Sequence of chain 1.D:
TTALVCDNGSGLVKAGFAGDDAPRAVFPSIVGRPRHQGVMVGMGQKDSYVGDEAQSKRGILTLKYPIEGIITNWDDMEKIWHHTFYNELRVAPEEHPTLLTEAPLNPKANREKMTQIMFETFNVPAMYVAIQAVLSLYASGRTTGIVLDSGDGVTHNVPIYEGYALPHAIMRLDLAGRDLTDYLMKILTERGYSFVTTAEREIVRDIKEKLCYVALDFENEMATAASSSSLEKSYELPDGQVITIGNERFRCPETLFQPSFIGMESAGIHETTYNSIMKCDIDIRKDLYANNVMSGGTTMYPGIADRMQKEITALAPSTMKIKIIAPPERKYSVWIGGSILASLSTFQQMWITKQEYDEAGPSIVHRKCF

Binding-site contacts:
Ligand atom O1 contacts residue GLY199 of chain 1.B at 4.3 Å.
Ligand atom O contacts residue GLN248 of chain 1.B at 4.2 Å.
Ligand atom O contacts residue SER201 of chain 1.B at 3.4 Å (h-bond).
Ligand atom CA contacts residue GLY199 of chain 1.B at 4.2 Å.
Ligand atom NE1 contacts residue SER201 of chain 1.B at 4.2 Å.
Ligand atom CD1 contacts residue ARG198 of chain 1.B at 3.7 Å.
Ligand atom CZ3 contacts residue PRO114 of chain 1.D at 3.7 Å (hydrophobic).
Ligand atom CD1 contacts residue SER201 of chain 1.B at 4.2 Å.
Ligand atom CD2 contacts residue ILE77 of chain 1.D at 4.2 Å (hydrophobic).
Ligand atom CA contacts residue GLY199 of chain 1.B at 3.7 Å.
Ligand atom CG contacts residue SER201 of chain 1.B at 4.2 Å.
Ligand atom CA contacts residue GLN248 of chain 1.B at 4.3 Å.
Ligand atom CH2 contacts residue PRO114 of chain 1.D at 4.2 Å (hydrophobic).
Ligand atom O contacts residue SER201 of chain 1.B at 3.9 Å.
Ligand atom CA contacts residue GLU74 of chain 1.D at 3.8 Å.
Ligand atom O contacts residue ILE77 of chain 1.D at 4.3 Å.
Ligand atom CE2 contacts residue SER201 of chain 1.B at 4.3 Å.
Ligand atom CB contacts residue GLU74 of chain 1.D at 3.4 Å.
Ligand atom CD2 contacts residue GLY199 of chain 1.B at 4.3 Å.
Ligand atom CD2 contacts residue SER201 of chain 1.B at 4.3 Å.
Ligand atom CH2 contacts residue LEU112 of chain 1.D at 3.8 Å (hydrophobic).
Ligand atom OG1 contacts residue SER201 of chain 1.B at 2.9 Å (h-bond).
Ligand atom CE3 contacts residue GLY199 of chain 1.B at 3.7 Å.
Ligand atom CB contacts residue SER201 of chain 1.B at 4.3 Å.
Ligand atom CB contacts residue TYR200 of chain 1.B at 3.6 Å (hydrophobic).
Ligand atom N contacts residue GLY199 of chain 1.B at 3.7 Å.
Ligand atom CZ3 contacts residue GLY199 of chain 1.B at 4.3 Å.
Ligand atom CB contacts residue GLY199 of chain 1.B at 3.3 Å.
Ligand atom CE2 contacts residue ILE77 of chain 1.D at 4.3 Å (hydrophobic).
Ligand atom C contacts residue GLY199 of chain 1.B at 4.0 Å.
Ligand atom CB contacts residue GLY199 of chain 1.B at 3.7 Å.
Ligand atom CZ3 contacts residue THR196 of chain 1.B at 3.9 Å.
Ligand atom CG2 contacts residue GLU207 of chain 1.B at 4.2 Å.
Ligand atom C contacts residue GLY199 of chain 1.B at 4.0 Å.
Ligand atom CH2 contacts residue ARG179 of chain 1.D at 4.1 Å.
Ligand atom CG contacts residue GLY199 of chain 1.B at 4.2 Å.
Ligand atom CZ2 contacts residue ARG179 of chain 1.D at 4.2 Å.
Ligand atom CE3 contacts residue PRO114 of chain 1.D at 4.3 Å (hydrophobic).
Ligand atom N contacts residue GLY199 of chain 1.B at 2.9 Å (h-bond).
Ligand atom CZ3 contacts residue LEU112 of chain 1.D at 4.3 Å (hydrophobic).

This small molecule binds to this protein.
Small molecule (SMILES): C[C@@H]1NC(=O)[C@H](C[C@@](C)(O)CO)NC(=O)[C@@H]2CC3=C(N=C4C=CC=CC43)SC[C@H](NC(=O)[C@H]([C@H](C)O)NC1=O)C(=O)N1C[C@H](O)C[C@H]1C(=O)N[C@@H](C)C(=O)N2

Sequence of chain 1.B:
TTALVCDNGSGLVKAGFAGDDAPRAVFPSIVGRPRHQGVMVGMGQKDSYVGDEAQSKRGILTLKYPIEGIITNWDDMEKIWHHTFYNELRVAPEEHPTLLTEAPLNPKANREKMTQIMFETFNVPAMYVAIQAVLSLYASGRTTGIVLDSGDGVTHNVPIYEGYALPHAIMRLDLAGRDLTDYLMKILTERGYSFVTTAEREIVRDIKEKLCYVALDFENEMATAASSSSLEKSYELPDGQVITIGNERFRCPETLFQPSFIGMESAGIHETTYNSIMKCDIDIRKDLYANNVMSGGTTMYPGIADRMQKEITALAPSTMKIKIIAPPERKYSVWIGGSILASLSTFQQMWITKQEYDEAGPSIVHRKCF